Sequence of chain 1.B:
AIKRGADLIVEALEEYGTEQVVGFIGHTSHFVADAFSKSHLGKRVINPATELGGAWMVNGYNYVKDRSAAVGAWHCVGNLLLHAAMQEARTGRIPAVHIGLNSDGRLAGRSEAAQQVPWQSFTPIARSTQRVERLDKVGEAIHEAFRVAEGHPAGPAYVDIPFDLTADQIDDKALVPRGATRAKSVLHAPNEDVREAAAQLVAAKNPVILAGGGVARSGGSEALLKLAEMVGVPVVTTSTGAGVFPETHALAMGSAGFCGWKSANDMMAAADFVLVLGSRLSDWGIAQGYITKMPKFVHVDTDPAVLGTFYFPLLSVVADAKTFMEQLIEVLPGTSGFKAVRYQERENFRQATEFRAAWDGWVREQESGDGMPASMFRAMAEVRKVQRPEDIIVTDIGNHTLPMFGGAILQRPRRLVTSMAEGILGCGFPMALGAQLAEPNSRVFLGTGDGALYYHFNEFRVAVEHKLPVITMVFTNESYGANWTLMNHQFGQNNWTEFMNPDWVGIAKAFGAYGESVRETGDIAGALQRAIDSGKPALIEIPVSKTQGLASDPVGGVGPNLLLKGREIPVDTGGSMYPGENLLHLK

Sequence of chain 1.A:
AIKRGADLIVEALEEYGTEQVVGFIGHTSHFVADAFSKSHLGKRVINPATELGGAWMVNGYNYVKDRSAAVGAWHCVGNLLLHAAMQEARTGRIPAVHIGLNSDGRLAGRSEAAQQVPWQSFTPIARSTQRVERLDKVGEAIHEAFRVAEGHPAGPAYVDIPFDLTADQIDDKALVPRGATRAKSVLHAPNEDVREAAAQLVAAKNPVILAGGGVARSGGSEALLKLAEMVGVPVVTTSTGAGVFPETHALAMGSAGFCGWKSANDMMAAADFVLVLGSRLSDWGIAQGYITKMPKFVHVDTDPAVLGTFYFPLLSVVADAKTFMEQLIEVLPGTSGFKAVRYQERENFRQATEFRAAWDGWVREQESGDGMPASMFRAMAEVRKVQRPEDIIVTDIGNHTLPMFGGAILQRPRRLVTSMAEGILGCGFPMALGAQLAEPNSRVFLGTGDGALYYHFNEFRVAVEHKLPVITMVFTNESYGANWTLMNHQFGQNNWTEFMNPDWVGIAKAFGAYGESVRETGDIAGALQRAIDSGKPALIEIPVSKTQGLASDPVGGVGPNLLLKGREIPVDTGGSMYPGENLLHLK

A small-molecule ligand and the protein it binds are described below.
Small molecule (SMILES): O=C1CCCCC1=O

Binding-site contacts:
Ligand atom C1 contacts residue HIS28 of chain 1.A at 3.7 Å.
Ligand atom C6 contacts residue TPP1 of chain 1.N at 3.6 Å.
Ligand atom C6 contacts residue GLN116 of chain 1.A at 4.0 Å.
Ligand atom C2 contacts residue ASN484 of chain 1.B at 4.1 Å.
Ligand atom O2 contacts residue ASN484 of chain 1.B at 3.4 Å (h-bond).
Ligand atom C6 contacts residue TRP285 of chain 1.B at 3.4 Å (hydrophobic).
Ligand atom C6 contacts residue HIS28 of chain 1.A at 4.4 Å.
Ligand atom C3 contacts residue LEU487 of chain 1.B at 4.1 Å (hydrophobic).
Ligand atom C4 contacts residue LEU487 of chain 1.B at 4.5 Å (hydrophobic).
Ligand atom C1 contacts residue TPP1 of chain 1.N at 3.1 Å.
Ligand atom C5 contacts residue ILE398 of chain 1.B at 4.3 Å (hydrophobic).
Ligand atom C6 contacts residue ILE398 of chain 1.B at 3.9 Å (hydrophobic).
Ligand atom C4 contacts residue HIS28 of chain 1.A at 3.8 Å.
Ligand atom O2 contacts residue HIS28 of chain 1.A at 3.2 Å (h-bond).
Ligand atom C2 contacts residue HIS76 of chain 1.A at 3.9 Å.
Ligand atom O1 contacts residue GLN116 of chain 1.A at 3.1 Å (h-bond).
Ligand atom C3 contacts residue TPP1 of chain 1.N at 4.2 Å.
Ligand atom O2 contacts residue HIS76 of chain 1.A at 3.4 Å (h-bond).
Ligand atom C1 contacts residue HIS76 of chain 1.A at 3.7 Å.
Ligand atom C5 contacts residue TRP285 of chain 1.B at 3.7 Å (hydrophobic).
Ligand atom C1 contacts residue GLN116 of chain 1.A at 4.0 Å.
Ligand atom C4 contacts residue LEU551 of chain 1.B at 4.4 Å (hydrophobic).
Ligand atom O2 contacts residue TPP1 of chain 1.N at 3.4 Å.
Ligand atom C2 contacts residue GLY27 of chain 1.A at 4.5 Å.
Ligand atom C5 contacts residue LEU551 of chain 1.B at 4.0 Å (hydrophobic).
Ligand atom C3 contacts residue ASN484 of chain 1.B at 4.0 Å.
Ligand atom O1 contacts residue GLY424 of chain 1.B at 4.2 Å.
Ligand atom C4 contacts residue TRP285 of chain 1.B at 4.2 Å (hydrophobic).
Ligand atom O2 contacts residue GLY27 of chain 1.A at 3.2 Å.
Ligand atom C4 contacts residue LEU563 of chain 1.B at 4.0 Å (hydrophobic).
Ligand atom O1 contacts residue HIS76 of chain 1.A at 2.8 Å (h-bond).
Ligand atom O1 contacts residue TRP285 of chain 1.B at 4.3 Å.
Ligand atom C5 contacts residue TPP1 of chain 1.N at 4.4 Å.
Ligand atom C2 contacts residue TPP1 of chain 1.N at 3.4 Å.
Ligand atom O1 contacts residue TPP1 of chain 1.N at 2.7 Å (h-bond).
Ligand atom C3 contacts residue HIS28 of chain 1.A at 3.4 Å.
Ligand atom C1 contacts residue TRP285 of chain 1.B at 4.0 Å (hydrophobic).
Ligand atom O1 contacts residue HIS28 of chain 1.A at 4.1 Å.
Ligand atom C2 contacts residue HIS28 of chain 1.A at 3.1 Å.